The small molecule below binds the protein below.
Small molecule (SMILES): CC(=O)N[C@H]1[C@H](O[C@H]2[C@H](O)[C@@H](NC(C)=O)CO[C@@H]2CO[C@@H]2O[C@@H](C)[C@@H](O)[C@@H](O)[C@@H]2O)O[C@H](CO)[C@@H](O)[C@@H]1O

Sequence of chain 1.B:
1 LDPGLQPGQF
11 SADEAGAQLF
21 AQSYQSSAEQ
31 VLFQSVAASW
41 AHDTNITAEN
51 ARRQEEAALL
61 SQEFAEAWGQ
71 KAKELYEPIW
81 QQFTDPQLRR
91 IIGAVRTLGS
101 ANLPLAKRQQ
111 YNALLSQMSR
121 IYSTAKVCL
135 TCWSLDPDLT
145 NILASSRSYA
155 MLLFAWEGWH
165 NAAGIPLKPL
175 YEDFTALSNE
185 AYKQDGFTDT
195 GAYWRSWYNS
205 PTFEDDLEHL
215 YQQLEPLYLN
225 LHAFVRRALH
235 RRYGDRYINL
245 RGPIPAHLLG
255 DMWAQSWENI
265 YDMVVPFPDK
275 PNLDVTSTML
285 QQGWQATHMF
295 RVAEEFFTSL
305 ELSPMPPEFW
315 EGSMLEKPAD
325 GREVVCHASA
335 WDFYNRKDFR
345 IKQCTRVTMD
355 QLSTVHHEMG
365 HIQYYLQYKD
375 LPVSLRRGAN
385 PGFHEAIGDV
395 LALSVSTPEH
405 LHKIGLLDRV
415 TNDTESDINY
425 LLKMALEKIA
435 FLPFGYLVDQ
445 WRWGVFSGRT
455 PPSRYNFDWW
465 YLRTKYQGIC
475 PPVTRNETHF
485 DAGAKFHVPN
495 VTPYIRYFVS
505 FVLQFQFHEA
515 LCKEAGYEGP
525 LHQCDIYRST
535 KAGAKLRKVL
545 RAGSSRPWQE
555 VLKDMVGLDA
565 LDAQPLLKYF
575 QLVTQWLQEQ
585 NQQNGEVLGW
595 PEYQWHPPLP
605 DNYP

Binding-site contacts:
Ligand atom C6 contacts residue ASP421 of chain 1.B at 2.9 Å.
Ligand atom C7 contacts residue ASN416 of chain 1.B at 3.1 Å.
Ligand atom C3 contacts residue ASP417 of chain 1.B at 4.1 Å.
Ligand atom C6 contacts residue ASN416 of chain 1.B at 3.2 Å.
Ligand atom C3 contacts residue THR418 of chain 1.B at 4.2 Å.
Ligand atom C5 contacts residue ASN416 of chain 1.B at 3.4 Å.
Ligand atom C4 contacts residue THR418 of chain 1.B at 3.7 Å.
Ligand atom O4 contacts residue PRO524 of chain 1.B at 3.8 Å.
Ligand atom C1 contacts residue ASN416 of chain 1.B at 1.4 Å.
Ligand atom C2 contacts residue ASN416 of chain 1.B at 2.5 Å.
Ligand atom O4 contacts residue ASP417 of chain 1.B at 3.5 Å.
Ligand atom O3 contacts residue ASN416 of chain 1.B at 4.0 Å.
Ligand atom C5 contacts residue ASN416 of chain 1.B at 3.7 Å.
Ligand atom C8 contacts residue GLN527 of chain 1.B at 4.0 Å.
Ligand atom O6 contacts residue GLU522 of chain 1.B at 3.9 Å.
Ligand atom O4 contacts residue THR418 of chain 1.B at 3.1 Å.
Ligand atom C8 contacts residue GLU403 of chain 1.B at 3.5 Å.
Ligand atom C3 contacts residue ASN416 of chain 1.B at 3.8 Å.
Ligand atom C1 contacts residue GLN527 of chain 1.B at 3.5 Å.
Ligand atom N2 contacts residue GLN527 of chain 1.B at 3.1 Å (h-bond).
Ligand atom O6 contacts residue GLY523 of chain 1.B at 3.5 Å (h-bond).
Ligand atom C2 contacts residue GLN527 of chain 1.B at 3.7 Å.
Ligand atom C4 contacts residue GLU522 of chain 1.B at 4.0 Å.
Ligand atom O5 contacts residue GLY523 of chain 1.B at 4.1 Å.
Ligand atom C3 contacts residue PRO524 of chain 1.B at 3.7 Å (hydrophobic).
Ligand atom O3 contacts residue ASP417 of chain 1.B at 3.7 Å.
Ligand atom O4 contacts residue GLU522 of chain 1.B at 4.1 Å.
Ligand atom O5 contacts residue ASN416 of chain 1.B at 2.4 Å (h-bond).
Ligand atom C4 contacts residue ASN416 of chain 1.B at 3.5 Å.
Ligand atom C3 contacts residue ASN416 of chain 1.B at 3.5 Å.
Ligand atom O7 contacts residue ASN416 of chain 1.B at 2.8 Å (h-bond).
Ligand atom O3 contacts residue PRO524 of chain 1.B at 4.1 Å.
Ligand atom C6 contacts residue GLN527 of chain 1.B at 3.3 Å.
Ligand atom C4 contacts residue ASP417 of chain 1.B at 3.5 Å.
Ligand atom N2 contacts residue ASN416 of chain 1.B at 3.0 Å (h-bond).
Ligand atom O7 contacts residue PRO524 of chain 1.B at 3.4 Å.
Ligand atom C7 contacts residue GLN527 of chain 1.B at 3.9 Å.
Ligand atom O3 contacts residue THR418 of chain 1.B at 3.4 Å.
Ligand atom C3 contacts residue GLN527 of chain 1.B at 3.9 Å.
Ligand atom O3 contacts residue GLY523 of chain 1.B at 4.1 Å.